Sequence of chain 1.A:
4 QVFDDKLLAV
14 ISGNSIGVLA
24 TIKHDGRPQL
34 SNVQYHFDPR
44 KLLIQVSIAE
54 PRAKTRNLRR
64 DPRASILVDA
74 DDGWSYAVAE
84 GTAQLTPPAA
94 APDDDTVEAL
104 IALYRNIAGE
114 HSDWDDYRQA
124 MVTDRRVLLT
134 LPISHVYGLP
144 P

A small-molecule ligand and the protein it binds are described below.
Small molecule (SMILES): OCCCO

Binding-site contacts:
Ligand atom C2 contacts residue EDO1 of chain 1.K at 3.4 Å.
Ligand atom O1 contacts residue EDO1 of chain 1.K at 3.0 Å (h-bond).
Ligand atom O3 contacts residue GLU83 of chain 1.B at 3.4 Å (salt-bridge).
Ligand atom O1 contacts residue ASP28 of chain 1.A at 2.9 Å (salt-bridge).
Ligand atom C3 contacts residue GLU83 of chain 1.B at 3.3 Å.
Ligand atom O3 contacts residue ARG30 of chain 1.A at 4.4 Å.
Ligand atom O1 contacts residue ARG30 of chain 1.A at 4.2 Å.
Ligand atom O1 contacts residue LYS26 of chain 1.A at 3.2 Å (salt-bridge).
Ligand atom C3 contacts residue HIS138 of chain 1.B at 3.6 Å.
Ligand atom C2 contacts residue GLU83 of chain 1.B at 3.3 Å.
Ligand atom C3 contacts residue EDO1 of chain 1.K at 4.5 Å.
Ligand atom C2 contacts residue ARG30 of chain 1.A at 4.0 Å.
Ligand atom C1 contacts residue GLU83 of chain 1.B at 3.3 Å.
Ligand atom C3 contacts residue SER137 of chain 1.B at 4.3 Å.
Ligand atom C1 contacts residue LYS26 of chain 1.A at 3.5 Å.
Ligand atom C1 contacts residue EDO1 of chain 1.K at 3.5 Å.
Ligand atom O3 contacts residue SER137 of chain 1.B at 3.0 Å (h-bond).
Ligand atom O3 contacts residue HIS138 of chain 1.B at 3.4 Å.
Ligand atom O1 contacts residue GLU83 of chain 1.B at 4.1 Å.
Ligand atom C1 contacts residue ASP28 of chain 1.A at 4.2 Å.

Sequence of chain 1.B:
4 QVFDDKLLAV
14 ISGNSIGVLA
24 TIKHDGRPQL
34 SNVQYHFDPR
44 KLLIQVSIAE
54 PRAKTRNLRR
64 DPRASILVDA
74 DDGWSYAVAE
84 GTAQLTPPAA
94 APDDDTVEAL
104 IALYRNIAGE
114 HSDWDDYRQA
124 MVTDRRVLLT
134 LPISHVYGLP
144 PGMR